Sequence of chain 1.A:
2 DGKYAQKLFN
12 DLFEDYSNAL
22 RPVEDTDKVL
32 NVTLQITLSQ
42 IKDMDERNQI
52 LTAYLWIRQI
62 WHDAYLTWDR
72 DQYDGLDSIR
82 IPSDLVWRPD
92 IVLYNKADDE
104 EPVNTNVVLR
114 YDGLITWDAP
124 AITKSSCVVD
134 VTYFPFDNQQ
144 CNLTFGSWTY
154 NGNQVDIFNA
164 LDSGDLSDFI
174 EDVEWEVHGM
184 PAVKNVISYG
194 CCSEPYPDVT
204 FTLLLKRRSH

A small-molecule ligand and the protein it binds are described below.
Small molecule (SMILES): CC(=O)N[C@@H]1[C@@H](O)[C@H](O)[C@@H](CO)O[C@H]1O

Binding-site contacts:
Ligand atom C1 contacts residue THR203 of chain 1.A at 4.4 Å.
Ligand atom O5 contacts residue THR203 of chain 1.A at 3.5 Å.
Ligand atom C8 contacts residue VAL131 of chain 1.A at 4.0 Å (hydrophobic).
Ligand atom C7 contacts residue ASN145 of chain 1.A at 3.5 Å.
Ligand atom C2 contacts residue GLN143 of chain 1.A at 4.0 Å.
Ligand atom C5 contacts residue THR205 of chain 1.A at 3.9 Å.
Ligand atom C7 contacts residue GLN143 of chain 1.A at 4.0 Å.
Ligand atom C1 contacts residue ASN145 of chain 1.A at 1.4 Å.
Ligand atom C6 contacts residue THR205 of chain 1.A at 4.1 Å.
Ligand atom N2 contacts residue ASN145 of chain 1.A at 3.1 Å (h-bond).
Ligand atom O6 contacts residue THR203 of chain 1.A at 4.0 Å.
Ligand atom C1 contacts residue GLN143 of chain 1.A at 4.0 Å.
Ligand atom C1 contacts residue THR205 of chain 1.A at 4.0 Å.
Ligand atom C6 contacts residue THR203 of chain 1.A at 3.9 Å.
Ligand atom C6 contacts residue VAL186 of chain 1.A at 3.6 Å (hydrophobic).
Ligand atom N2 contacts residue GLN143 of chain 1.A at 3.2 Å (h-bond).
Ligand atom C2 contacts residue ASN145 of chain 1.A at 2.5 Å.
Ligand atom C3 contacts residue GLN143 of chain 1.A at 4.4 Å.
Ligand atom C5 contacts residue ASN145 of chain 1.A at 3.6 Å.
Ligand atom C4 contacts residue ASN145 of chain 1.A at 4.2 Å.
Ligand atom O6 contacts residue VAL186 of chain 1.A at 3.5 Å.
Ligand atom O7 contacts residue ASN145 of chain 1.A at 3.5 Å (h-bond).
Ligand atom O5 contacts residue THR205 of chain 1.A at 3.7 Å.
Ligand atom O5 contacts residue ASN145 of chain 1.A at 2.3 Å (h-bond).
Ligand atom C8 contacts residue GLN143 of chain 1.A at 3.9 Å.
Ligand atom O6 contacts residue ASN188 of chain 1.A at 3.6 Å.
Ligand atom C5 contacts residue THR203 of chain 1.A at 4.3 Å.
Ligand atom C3 contacts residue ASN145 of chain 1.A at 3.8 Å.